This protein binds this small molecule.
Small molecule (SMILES): CC(=O)N[C@@H]1[C@@H](O)[C@H](O)[C@@H](CO)O[C@H]1O

Sequence of chain 1.F:
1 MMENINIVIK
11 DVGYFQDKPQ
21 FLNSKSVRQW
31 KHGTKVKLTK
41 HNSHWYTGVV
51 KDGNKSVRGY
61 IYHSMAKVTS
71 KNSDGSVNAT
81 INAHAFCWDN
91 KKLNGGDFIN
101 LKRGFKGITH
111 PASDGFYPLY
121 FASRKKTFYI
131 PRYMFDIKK

Binding-site contacts:
Ligand atom O3 contacts residue LYS37 of chain 1.F at 3.5 Å.
Ligand atom C7 contacts residue LYS37 of chain 1.F at 3.5 Å.
Ligand atom O4 contacts residue LYS37 of chain 1.F at 4.1 Å.
Ligand atom O7 contacts residue LYS37 of chain 1.F at 2.7 Å (salt-bridge).
Ligand atom C8 contacts residue VAL50 of chain 1.F at 3.9 Å (hydrophobic).
Ligand atom C2 contacts residue VAL49 of chain 1.F at 3.5 Å (hydrophobic).
Ligand atom N2 contacts residue VAL50 of chain 1.F at 3.8 Å.
Ligand atom N2 contacts residue VAL49 of chain 1.F at 2.8 Å (h-bond).
Ligand atom O3 contacts residue VAL49 of chain 1.F at 3.5 Å (h-bond).
Ligand atom C1 contacts residue VAL49 of chain 1.F at 3.9 Å (hydrophobic).
Ligand atom C8 contacts residue LYS37 of chain 1.F at 3.3 Å.
Ligand atom C1 contacts residue VAL50 of chain 1.F at 4.5 Å (hydrophobic).
Ligand atom O7 contacts residue VAL36 of chain 1.F at 3.3 Å.
Ligand atom C8 contacts residue LEU38 of chain 1.F at 4.3 Å (hydrophobic).
Ligand atom C7 contacts residue VAL49 of chain 1.F at 3.8 Å (hydrophobic).
Ligand atom O1 contacts residue VAL50 of chain 1.F at 4.1 Å.
Ligand atom C8 contacts residue TRP30 of chain 1.F at 3.5 Å (hydrophobic).
Ligand atom C7 contacts residue VAL50 of chain 1.F at 4.2 Å (hydrophobic).
Ligand atom C3 contacts residue VAL49 of chain 1.F at 3.3 Å (hydrophobic).
Ligand atom C7 contacts residue VAL36 of chain 1.F at 4.2 Å (hydrophobic).
Ligand atom N2 contacts residue LYS37 of chain 1.F at 4.3 Å.
Ligand atom C8 contacts residue VAL36 of chain 1.F at 4.1 Å (hydrophobic).
Ligand atom C8 contacts residue VAL49 of chain 1.F at 3.7 Å (hydrophobic).
Ligand atom C8 contacts residue PHE15 of chain 1.F at 4.5 Å (hydrophobic).